Sequence of chain 1.D:
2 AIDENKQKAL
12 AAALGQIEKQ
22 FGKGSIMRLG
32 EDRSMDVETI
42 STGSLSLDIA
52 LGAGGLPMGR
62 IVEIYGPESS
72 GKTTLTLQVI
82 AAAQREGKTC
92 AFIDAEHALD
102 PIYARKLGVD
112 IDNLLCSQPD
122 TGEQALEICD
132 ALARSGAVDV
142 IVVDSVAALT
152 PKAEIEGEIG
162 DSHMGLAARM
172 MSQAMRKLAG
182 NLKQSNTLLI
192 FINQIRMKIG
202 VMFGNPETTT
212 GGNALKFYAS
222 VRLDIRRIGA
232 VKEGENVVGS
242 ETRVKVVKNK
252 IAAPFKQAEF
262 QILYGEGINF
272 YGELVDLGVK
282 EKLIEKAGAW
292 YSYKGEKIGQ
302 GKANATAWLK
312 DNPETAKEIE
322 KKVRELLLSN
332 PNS

A small-molecule ligand and the protein it binds are described below.
Small molecule (SMILES): Nc1ncnc2c1ncn2[C@@H]1O[C@H](COP(=O)(O)OP(=O)(O)OP(O)(O)=S)[C@@H](O)[C@H]1O

Sequence of chain 1.E:
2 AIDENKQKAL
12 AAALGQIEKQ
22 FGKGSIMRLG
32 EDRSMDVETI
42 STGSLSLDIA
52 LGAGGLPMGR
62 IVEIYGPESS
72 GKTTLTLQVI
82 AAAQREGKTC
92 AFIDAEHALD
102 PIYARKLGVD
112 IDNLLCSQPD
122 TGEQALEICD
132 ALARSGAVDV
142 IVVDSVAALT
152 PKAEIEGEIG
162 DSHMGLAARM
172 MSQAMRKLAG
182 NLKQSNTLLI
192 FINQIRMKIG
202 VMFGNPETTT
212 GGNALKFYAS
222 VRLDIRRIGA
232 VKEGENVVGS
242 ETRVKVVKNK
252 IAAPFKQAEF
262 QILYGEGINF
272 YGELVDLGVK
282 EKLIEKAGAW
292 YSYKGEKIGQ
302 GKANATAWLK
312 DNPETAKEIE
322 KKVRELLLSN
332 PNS

Binding-site contacts:
Ligand atom C4 contacts residue TYR104 of chain 1.E at 3.7 Å (hydrophobic).
Ligand atom C5 contacts residue TYR104 of chain 1.E at 3.7 Å (hydrophobic).
Ligand atom C2 contacts residue ALA253 of chain 1.D at 3.5 Å (hydrophobic).
Ligand atom PB contacts residue MG1 of chain 1.T at 3.5 Å.
Ligand atom C5' contacts residue GLY72 of chain 1.E at 3.7 Å.
Ligand atom S1G contacts residue LYS73 of chain 1.E at 3.6 Å.
Ligand atom O2' contacts residue ASN250 of chain 1.D at 3.0 Å (h-bond).
Ligand atom O1A contacts residue THR75 of chain 1.E at 2.6 Å (h-bond).
Ligand atom C6 contacts residue TYR104 of chain 1.E at 3.4 Å (hydrophobic).
Ligand atom PG contacts residue LYS251 of chain 1.D at 3.6 Å.
Ligand atom O2' contacts residue PRO255 of chain 1.D at 3.3 Å.
Ligand atom O3G contacts residue LYS251 of chain 1.D at 2.8 Å (salt-bridge).
Ligand atom N1 contacts residue ALA253 of chain 1.D at 3.5 Å.
Ligand atom N7 contacts residue TYR104 of chain 1.E at 3.7 Å.
Ligand atom O3B contacts residue MG1 of chain 1.T at 3.7 Å.
Ligand atom N6 contacts residue ASP101 of chain 1.E at 3.6 Å (salt-bridge).
Ligand atom O2B contacts residue SER70 of chain 1.E at 3.7 Å.
Ligand atom O3B contacts residue SER70 of chain 1.E at 3.4 Å (h-bond).
Ligand atom C2 contacts residue ALA254 of chain 1.D at 3.5 Å (hydrophobic).
Ligand atom O3A contacts residue GLY72 of chain 1.E at 3.3 Å (h-bond).
Ligand atom O1A contacts residue THR74 of chain 1.E at 3.7 Å.
Ligand atom N6 contacts residue LYS251 of chain 1.D at 3.4 Å (salt-bridge).
Ligand atom N1 contacts residue TYR104 of chain 1.E at 3.5 Å.
Ligand atom O2G contacts residue MG1 of chain 1.T at 2.2 Å.
Ligand atom O2B contacts residue LYS73 of chain 1.E at 2.9 Å (salt-bridge).
Ligand atom O3G contacts residue LYS249 of chain 1.D at 3.2 Å (salt-bridge).
Ligand atom O3' contacts residue TYR265 of chain 1.E at 3.2 Å.
Ligand atom S1G contacts residue PHE218 of chain 1.D at 3.6 Å.
Ligand atom N6 contacts residue TYR104 of chain 1.E at 3.4 Å.
Ligand atom O2B contacts residue GLY72 of chain 1.E at 3.2 Å (h-bond).
Ligand atom O2G contacts residue LYS251 of chain 1.D at 3.2 Å (salt-bridge).
Ligand atom PB contacts residue LYS73 of chain 1.E at 3.7 Å.
Ligand atom C2 contacts residue TYR104 of chain 1.E at 3.7 Å (hydrophobic).
Ligand atom PG contacts residue MG1 of chain 1.T at 3.4 Å.
Ligand atom O2B contacts residue SER71 of chain 1.E at 3.3 Å (h-bond).
Ligand atom O1B contacts residue THR74 of chain 1.E at 3.0 Å (h-bond).
Ligand atom S1G contacts residue GLU69 of chain 1.E at 3.6 Å.
Ligand atom S1G contacts residue SER70 of chain 1.E at 3.5 Å (h-bond).
Ligand atom O1A contacts residue GLY72 of chain 1.E at 3.6 Å.
Ligand atom O1B contacts residue MG1 of chain 1.T at 2.2 Å.